Sequence of chain 1.A:
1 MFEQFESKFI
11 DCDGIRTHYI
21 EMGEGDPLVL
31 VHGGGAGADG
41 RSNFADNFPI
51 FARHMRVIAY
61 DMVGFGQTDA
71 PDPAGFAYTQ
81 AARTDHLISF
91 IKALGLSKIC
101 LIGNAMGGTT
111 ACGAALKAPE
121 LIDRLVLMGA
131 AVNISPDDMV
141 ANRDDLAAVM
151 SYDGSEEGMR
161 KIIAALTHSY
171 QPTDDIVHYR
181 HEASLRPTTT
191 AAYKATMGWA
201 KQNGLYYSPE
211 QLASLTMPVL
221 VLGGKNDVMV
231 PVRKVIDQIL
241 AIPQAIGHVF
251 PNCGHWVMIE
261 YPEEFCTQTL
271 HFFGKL

Binding-site contacts:
Ligand atom OA1 contacts residue GLY33 of chain 1.A at 3.9 Å.
Ligand atom OA4 contacts residue MET106 of chain 1.A at 3.4 Å (h-bond).
Ligand atom CA4 contacts residue LEU166 of chain 1.A at 3.7 Å (hydrophobic).
Ligand atom OA2 contacts residue ASN43 of chain 1.A at 3.0 Å (h-bond).
Ligand atom OA3 contacts residue HIS255 of chain 1.A at 3.2 Å.
Ligand atom OA3 contacts residue ASN104 of chain 1.A at 2.8 Å (h-bond).
Ligand atom CA2 contacts residue LEU166 of chain 1.A at 3.8 Å (hydrophobic).
Ligand atom CB5 contacts residue MET229 of chain 1.A at 3.6 Å (hydrophobic).
Ligand atom CA5 contacts residue ALA105 of chain 1.A at 4.0 Å (hydrophobic).
Ligand atom CA1 contacts residue GLY33 of chain 1.A at 3.8 Å.
Ligand atom OA3 contacts residue TRP256 of chain 1.A at 3.2 Å (h-bond).
Ligand atom CB3 contacts residue MET150 of chain 1.A at 3.7 Å (hydrophobic).
Ligand atom OA2 contacts residue TRP256 of chain 1.A at 2.9 Å (h-bond).
Ligand atom OA4 contacts residue ALA105 of chain 1.A at 3.1 Å.
Ligand atom OA1 contacts residue ARG180 of chain 1.A at 2.8 Å (salt-bridge).
Ligand atom CA1 contacts residue LEU166 of chain 1.A at 3.6 Å (hydrophobic).
Ligand atom CA4 contacts residue HIS255 of chain 1.A at 3.7 Å.
Ligand atom CB4 contacts residue LEU146 of chain 1.A at 3.6 Å (hydrophobic).
Ligand atom CA3 contacts residue GLY34 of chain 1.A at 3.9 Å.
Ligand atom CB1 contacts residue MET229 of chain 1.A at 4.0 Å (hydrophobic).
Ligand atom OA1 contacts residue GLY35 of chain 1.A at 3.1 Å (h-bond).
Ligand atom CA6 contacts residue ALA105 of chain 1.A at 3.5 Å (hydrophobic).
Ligand atom CA3 contacts residue LEU166 of chain 1.A at 3.6 Å (hydrophobic).
Ligand atom OA3 contacts residue GLY33 of chain 1.A at 3.9 Å.
Ligand atom CB6 contacts residue MET229 of chain 1.A at 3.9 Å (hydrophobic).
Ligand atom CA2 contacts residue TRP256 of chain 1.A at 3.8 Å (hydrophobic).
Ligand atom CA5 contacts residue MET229 of chain 1.A at 3.6 Å (hydrophobic).
Ligand atom CA2 contacts residue GLY33 of chain 1.A at 3.7 Å.
Ligand atom OA2 contacts residue ARG180 of chain 1.A at 2.8 Å (salt-bridge).
Ligand atom OA4 contacts residue GLY34 of chain 1.A at 3.2 Å (h-bond).
Ligand atom CA3 contacts residue GLY35 of chain 1.A at 3.8 Å.
Ligand atom OA1 contacts residue LEU166 of chain 1.A at 3.9 Å.
Ligand atom OA1 contacts residue ALA38 of chain 1.A at 3.6 Å.
Ligand atom OA2 contacts residue LEU166 of chain 1.A at 3.8 Å.
Ligand atom CB5 contacts residue LEU146 of chain 1.A at 3.8 Å (hydrophobic).
Ligand atom CA2 contacts residue ASN104 of chain 1.A at 3.7 Å.
Ligand atom CA1 contacts residue TRP256 of chain 1.A at 3.6 Å (hydrophobic).
Ligand atom CA1 contacts residue ARG180 of chain 1.A at 3.4 Å.
Ligand atom CA4 contacts residue ALA105 of chain 1.A at 3.5 Å (hydrophobic).
Ligand atom OA1 contacts residue GLY34 of chain 1.A at 4.0 Å.

A protein and the small-molecule ligand that binds it are described below.
Small molecule (SMILES): O=C([O-])C(=O)/C=C/CC(=O)c1ccccc1